Sequence of chain 1.B:
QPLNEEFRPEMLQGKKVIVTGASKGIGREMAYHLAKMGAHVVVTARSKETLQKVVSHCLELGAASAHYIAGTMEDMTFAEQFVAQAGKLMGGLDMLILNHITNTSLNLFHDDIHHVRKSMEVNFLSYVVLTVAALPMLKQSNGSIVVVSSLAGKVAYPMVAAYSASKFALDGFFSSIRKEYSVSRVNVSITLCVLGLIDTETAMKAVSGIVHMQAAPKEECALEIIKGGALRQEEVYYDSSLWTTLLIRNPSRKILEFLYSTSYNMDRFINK

Sequence of chain 1.A:
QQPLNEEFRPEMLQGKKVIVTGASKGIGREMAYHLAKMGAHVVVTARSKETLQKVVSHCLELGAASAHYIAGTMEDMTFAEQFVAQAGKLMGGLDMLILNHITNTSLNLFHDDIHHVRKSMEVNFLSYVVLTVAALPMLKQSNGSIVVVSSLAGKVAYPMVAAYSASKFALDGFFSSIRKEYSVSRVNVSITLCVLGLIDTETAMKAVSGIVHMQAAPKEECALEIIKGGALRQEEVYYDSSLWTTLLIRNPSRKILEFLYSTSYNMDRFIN

Binding-site contacts:
Ligand atom CAV contacts residue TYR164 of chain 1.B at 3.4 Å (hydrophobic).
Ligand atom C27 contacts residue HIS213 of chain 1.B at 3.8 Å.
Ligand atom C8 contacts residue ALA207 of chain 1.B at 3.7 Å (hydrophobic).
Ligand atom O13 contacts residue TYR164 of chain 1.B at 2.9 Å (h-bond).
Ligand atom F22 contacts residue LEU107 of chain 1.B at 3.4 Å.
Ligand atom F21 contacts residue ALA204 of chain 1.B at 3.9 Å.
Ligand atom O13 contacts residue NAP1 of chain 1.F at 3.3 Å.
Ligand atom C29 contacts residue LEU107 of chain 1.B at 3.9 Å (hydrophobic).
Ligand atom OAI contacts residue MET214 of chain 1.B at 3.1 Å (h-bond).
Ligand atom F21 contacts residue ALA207 of chain 1.B at 3.0 Å.
Ligand atom C10 contacts residue TYR158 of chain 1.B at 3.9 Å (hydrophobic).
Ligand atom F22 contacts residue SER106 of chain 1.B at 3.8 Å.
Ligand atom C25 contacts residue TYR158 of chain 1.B at 3.6 Å (hydrophobic).
Ligand atom CBU contacts residue THR105 of chain 1.B at 3.6 Å.
Ligand atom N1 contacts residue TYR158 of chain 1.B at 3.9 Å.
Ligand atom C25 contacts residue LEU198 of chain 1.B at 3.9 Å (hydrophobic).
Ligand atom CBW contacts residue SER151 of chain 1.B at 3.5 Å.
Ligand atom O10 contacts residue ALA204 of chain 1.B at 3.4 Å.
Ligand atom C15 contacts residue SER151 of chain 1.B at 3.3 Å.
Ligand atom F22 contacts residue THR105 of chain 1.B at 3.9 Å.
Ligand atom C5 contacts residue NAP1 of chain 1.F at 3.3 Å.
Ligand atom C24 contacts residue LEU198 of chain 1.B at 3.8 Å (hydrophobic).
Ligand atom C27 contacts residue VAL208 of chain 1.B at 3.8 Å (hydrophobic).
Ligand atom N1 contacts residue TYR261 of chain 1.A at 2.9 Å (h-bond).
Ligand atom CBW contacts residue NAP1 of chain 1.F at 3.9 Å.
Ligand atom C15 contacts residue ALA153 of chain 1.B at 3.9 Å (hydrophobic).
Ligand atom F21 contacts residue LEU107 of chain 1.B at 3.7 Å.
Ligand atom C24 contacts residue SER151 of chain 1.B at 3.2 Å.
Ligand atom C24 contacts residue LEU196 of chain 1.B at 3.3 Å (hydrophobic).
Ligand atom F23 contacts residue ALA207 of chain 1.B at 3.3 Å.
Ligand atom CBW contacts residue TYR164 of chain 1.B at 3.7 Å (hydrophobic).
Ligand atom F23 contacts residue THR203 of chain 1.B at 3.9 Å.
Ligand atom O10 contacts residue THR203 of chain 1.B at 3.8 Å.
Ligand atom F23 contacts residue THR105 of chain 1.B at 3.6 Å.
Ligand atom OAI contacts residue HIS213 of chain 1.B at 3.9 Å.
Ligand atom C24 contacts residue GLY197 of chain 1.B at 3.6 Å.
Ligand atom C6 contacts residue NAP1 of chain 1.F at 3.6 Å.
Ligand atom O13 contacts residue SER151 of chain 1.B at 2.5 Å (h-bond).
Ligand atom C4 contacts residue TYR164 of chain 1.B at 3.7 Å (hydrophobic).
Ligand atom C16 contacts residue TYR158 of chain 1.B at 3.7 Å (hydrophobic).

The protein below binds the small molecule below.
Small molecule (SMILES): C[C@](O)(c1ccc(C(=O)N(C2CC2)C2CCC(CCC(N)=O)(c3ccccc3)CC2)cc1)C(F)(F)F